This small molecule binds to this protein.
Small molecule (SMILES): COc1ccc(N2C(=O)CS[C@H]2c2cccc(Br)c2)c(OC)c1

Sequence of chain 1.A:
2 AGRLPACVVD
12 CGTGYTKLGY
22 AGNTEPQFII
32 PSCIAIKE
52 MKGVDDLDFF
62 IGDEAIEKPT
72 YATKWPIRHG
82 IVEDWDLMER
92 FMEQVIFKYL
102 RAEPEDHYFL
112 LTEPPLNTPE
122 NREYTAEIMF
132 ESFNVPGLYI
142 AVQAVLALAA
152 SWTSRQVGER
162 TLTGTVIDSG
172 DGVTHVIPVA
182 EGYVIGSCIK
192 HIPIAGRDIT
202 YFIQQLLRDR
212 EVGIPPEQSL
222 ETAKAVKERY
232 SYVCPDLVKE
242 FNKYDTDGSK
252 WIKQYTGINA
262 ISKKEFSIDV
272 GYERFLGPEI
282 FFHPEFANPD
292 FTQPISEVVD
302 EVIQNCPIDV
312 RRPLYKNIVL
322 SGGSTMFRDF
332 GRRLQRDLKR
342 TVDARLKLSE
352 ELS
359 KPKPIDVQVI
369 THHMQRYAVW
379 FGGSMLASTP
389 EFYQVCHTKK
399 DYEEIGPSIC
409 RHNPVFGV

Binding-site contacts:
Ligand atom CAV contacts residue MET93 of chain 1.A at 3.9 Å (hydrophobic).
Ligand atom OAA contacts residue THR113 of chain 1.A at 4.0 Å.
Ligand atom SAS contacts residue GLU114 of chain 1.A at 3.7 Å.
Ligand atom CAB contacts residue THR113 of chain 1.A at 3.9 Å.
Ligand atom CAP contacts residue TRP86 of chain 1.A at 3.5 Å (hydrophobic).
Ligand atom CAU contacts residue MET89 of chain 1.A at 3.9 Å (hydrophobic).
Ligand atom CAT contacts residue THR113 of chain 1.A at 3.8 Å.
Ligand atom NAF contacts residue THR126 of chain 1.A at 3.8 Å.
Ligand atom OAW contacts residue ASN122 of chain 1.A at 3.1 Å.
Ligand atom OAW contacts residue ASN118 of chain 1.A at 3.0 Å (h-bond).
Ligand atom CAG contacts residue THR113 of chain 1.A at 3.2 Å.
Ligand atom OAM contacts residue PRO77 of chain 1.A at 3.3 Å (h-bond).
Ligand atom CAB contacts residue PRO115 of chain 1.A at 3.4 Å (hydrophobic).
Ligand atom CAB contacts residue CYS12 of chain 1.A at 4.1 Å (hydrophobic).
Ligand atom OAW contacts residue TRP86 of chain 1.A at 3.8 Å.
Ligand atom SAS contacts residue THR113 of chain 1.A at 2.9 Å (h-bond).
Ligand atom CAO contacts residue TRP86 of chain 1.A at 3.7 Å (hydrophobic).
Ligand atom CAL contacts residue ILE78 of chain 1.A at 3.9 Å (hydrophobic).
Ligand atom BRA contacts residue ILE129 of chain 1.A at 3.7 Å.
Ligand atom CAI contacts residue THR126 of chain 1.A at 3.6 Å.
Ligand atom CAN contacts residue GLU84 of chain 1.A at 3.9 Å.
Ligand atom SAS contacts residue ILE141 of chain 1.A at 4.0 Å.
Ligand atom CAN contacts residue MET89 of chain 1.A at 3.9 Å (hydrophobic).
Ligand atom OAW contacts residue THR126 of chain 1.A at 3.4 Å (h-bond).
Ligand atom CAV contacts residue MET89 of chain 1.A at 4.0 Å (hydrophobic).
Ligand atom CAO contacts residue GLU84 of chain 1.A at 3.7 Å.
Ligand atom CAL contacts residue GLU84 of chain 1.A at 3.1 Å.
Ligand atom OAM contacts residue MET89 of chain 1.A at 3.8 Å.
Ligand atom CAH contacts residue THR113 of chain 1.A at 4.0 Å.
Ligand atom CAC contacts residue MET89 of chain 1.A at 3.8 Å (hydrophobic).
Ligand atom CAR contacts residue ASN118 of chain 1.A at 3.6 Å.
Ligand atom OAM contacts residue GLU84 of chain 1.A at 3.2 Å.
Ligand atom CAQ contacts residue ASN118 of chain 1.A at 3.4 Å.
Ligand atom CAU contacts residue CYS12 of chain 1.A at 4.0 Å (hydrophobic).
Ligand atom CAL contacts residue PRO77 of chain 1.A at 3.0 Å (hydrophobic).
Ligand atom SAS contacts residue THR126 of chain 1.A at 3.9 Å.
Ligand atom CAQ contacts residue THR126 of chain 1.A at 3.0 Å.
Ligand atom CAJ contacts residue THR126 of chain 1.A at 4.0 Å.
Ligand atom CAR contacts residue THR126 of chain 1.A at 2.6 Å.
Ligand atom BRA contacts residue THR126 of chain 1.A at 4.0 Å.